Sequence of chain 51.E:
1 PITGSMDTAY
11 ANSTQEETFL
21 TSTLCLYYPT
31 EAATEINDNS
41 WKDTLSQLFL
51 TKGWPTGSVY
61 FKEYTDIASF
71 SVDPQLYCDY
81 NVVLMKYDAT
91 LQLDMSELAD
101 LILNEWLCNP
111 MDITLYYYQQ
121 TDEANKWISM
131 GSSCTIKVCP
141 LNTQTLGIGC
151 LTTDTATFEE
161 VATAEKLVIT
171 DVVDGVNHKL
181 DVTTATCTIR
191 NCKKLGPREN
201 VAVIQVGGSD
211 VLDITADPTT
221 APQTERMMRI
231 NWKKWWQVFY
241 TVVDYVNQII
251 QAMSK

Binding-site contacts:
Ligand atom C1 contacts residue ASN12 of chain 51.E at 2.2 Å.
Ligand atom N2 contacts residue ASN12 of chain 51.E at 3.8 Å.
Ligand atom C7 contacts residue ASN12 of chain 51.E at 3.9 Å.
Ligand atom O5 contacts residue ASN12 of chain 51.E at 2.7 Å (h-bond).
Ligand atom C2 contacts residue ASN12 of chain 51.E at 3.3 Å.
Ligand atom C5 contacts residue ASN12 of chain 51.E at 4.1 Å.
Ligand atom O7 contacts residue ASN12 of chain 51.E at 3.6 Å.

The small molecule below binds the protein below.
Small molecule (SMILES): CC(=O)N[C@H]1[C@H](O[C@H]2[C@H](O)[C@@H](NC(C)=O)CO[C@@H]2CO)O[C@H](CO)[C@@H](O)[C@@H]1O